Binding-site contacts:
Ligand atom CL1 contacts residue 7KL1 of chain 1.G at 3.9 Å.
Ligand atom S01 contacts residue PHE40 of chain 1.A at 4.4 Å.
Ligand atom C3 contacts residue 7KL1 of chain 1.G at 4.2 Å.
Ligand atom CL1 contacts residue 7KL1 of chain 1.H at 3.9 Å.
Ligand atom C03 contacts residue PHE40 of chain 1.A at 3.6 Å (hydrophobic).
Ligand atom C13 contacts residue PHE40 of chain 1.A at 4.0 Å (hydrophobic).
Ligand atom C4 contacts residue TYR34 of chain 1.A at 4.2 Å (hydrophobic).
Ligand atom CL1 contacts residue PHE40 of chain 1.A at 4.1 Å.
Ligand atom C4 contacts residue 7KL1 of chain 1.H at 3.9 Å.
Ligand atom O07 contacts residue PHE40 of chain 1.A at 4.3 Å.
Ligand atom O07 contacts residue 7KL1 of chain 1.H at 4.4 Å.
Ligand atom C05 contacts residue PHE40 of chain 1.A at 4.4 Å (hydrophobic).
Ligand atom C02 contacts residue PHE40 of chain 1.A at 4.5 Å (hydrophobic).
Ligand atom C11 contacts residue PHE40 of chain 1.A at 4.4 Å (hydrophobic).
Ligand atom C6 contacts residue PHE40 of chain 1.A at 3.8 Å (hydrophobic).
Ligand atom C5 contacts residue 7KL1 of chain 1.H at 4.1 Å.
Ligand atom C15 contacts residue PHE40 of chain 1.A at 4.4 Å (hydrophobic).
Ligand atom C19 contacts residue GLN117 of chain 1.A at 3.5 Å.
Ligand atom C04 contacts residue PHE40 of chain 1.A at 3.4 Å (hydrophobic).
Ligand atom C01 contacts residue PHE40 of chain 1.A at 4.3 Å (hydrophobic).
Ligand atom C6 contacts residue 7KL1 of chain 1.G at 4.5 Å.
Ligand atom C07 contacts residue PHE40 of chain 1.A at 4.2 Å (hydrophobic).
Ligand atom C12 contacts residue PHE40 of chain 1.A at 4.1 Å (hydrophobic).
Ligand atom C6 contacts residue 7KL1 of chain 1.H at 4.5 Å.
Ligand atom C15 contacts residue 7KL1 of chain 1.G at 4.2 Å.
Ligand atom C5 contacts residue PHE40 of chain 1.A at 4.1 Å (hydrophobic).
Ligand atom C19 contacts residue 7KL1 of chain 1.G at 4.4 Å.
Ligand atom C5 contacts residue TYR34 of chain 1.A at 4.4 Å (hydrophobic).
Ligand atom C21 contacts residue PHE40 of chain 1.A at 4.3 Å (hydrophobic).
Ligand atom C5 contacts residue 7KL1 of chain 1.G at 4.1 Å.
Ligand atom C14 contacts residue PHE40 of chain 1.A at 4.0 Å (hydrophobic).
Ligand atom C3 contacts residue 7KL1 of chain 1.H at 4.2 Å.
Ligand atom O02 contacts residue PHE40 of chain 1.A at 4.4 Å.
Ligand atom C7 contacts residue PHE40 of chain 1.A at 3.9 Å (hydrophobic).
Ligand atom C4 contacts residue 7KL1 of chain 1.G at 3.9 Å.
Ligand atom O07 contacts residue 7KL1 of chain 1.G at 4.4 Å.

Sequence of chain 1.A:
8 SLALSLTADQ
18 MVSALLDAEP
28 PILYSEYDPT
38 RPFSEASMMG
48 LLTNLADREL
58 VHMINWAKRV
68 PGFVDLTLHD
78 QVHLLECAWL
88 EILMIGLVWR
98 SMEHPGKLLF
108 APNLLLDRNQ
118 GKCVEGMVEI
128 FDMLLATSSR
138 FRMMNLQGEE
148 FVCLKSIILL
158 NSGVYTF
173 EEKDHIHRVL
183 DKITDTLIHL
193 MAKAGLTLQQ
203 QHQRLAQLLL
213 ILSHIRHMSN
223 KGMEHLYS

The small molecule below binds the protein below.
Small molecule (SMILES): O=C(O)C=Cc1ccc(C2=C(c3ccc(O)cc3)[C@@H]3C[C@@H](S(=O)(=O)Oc4cccc(Cl)c4)[C@H]2O3)cc1